Sequence of chain 1.A:
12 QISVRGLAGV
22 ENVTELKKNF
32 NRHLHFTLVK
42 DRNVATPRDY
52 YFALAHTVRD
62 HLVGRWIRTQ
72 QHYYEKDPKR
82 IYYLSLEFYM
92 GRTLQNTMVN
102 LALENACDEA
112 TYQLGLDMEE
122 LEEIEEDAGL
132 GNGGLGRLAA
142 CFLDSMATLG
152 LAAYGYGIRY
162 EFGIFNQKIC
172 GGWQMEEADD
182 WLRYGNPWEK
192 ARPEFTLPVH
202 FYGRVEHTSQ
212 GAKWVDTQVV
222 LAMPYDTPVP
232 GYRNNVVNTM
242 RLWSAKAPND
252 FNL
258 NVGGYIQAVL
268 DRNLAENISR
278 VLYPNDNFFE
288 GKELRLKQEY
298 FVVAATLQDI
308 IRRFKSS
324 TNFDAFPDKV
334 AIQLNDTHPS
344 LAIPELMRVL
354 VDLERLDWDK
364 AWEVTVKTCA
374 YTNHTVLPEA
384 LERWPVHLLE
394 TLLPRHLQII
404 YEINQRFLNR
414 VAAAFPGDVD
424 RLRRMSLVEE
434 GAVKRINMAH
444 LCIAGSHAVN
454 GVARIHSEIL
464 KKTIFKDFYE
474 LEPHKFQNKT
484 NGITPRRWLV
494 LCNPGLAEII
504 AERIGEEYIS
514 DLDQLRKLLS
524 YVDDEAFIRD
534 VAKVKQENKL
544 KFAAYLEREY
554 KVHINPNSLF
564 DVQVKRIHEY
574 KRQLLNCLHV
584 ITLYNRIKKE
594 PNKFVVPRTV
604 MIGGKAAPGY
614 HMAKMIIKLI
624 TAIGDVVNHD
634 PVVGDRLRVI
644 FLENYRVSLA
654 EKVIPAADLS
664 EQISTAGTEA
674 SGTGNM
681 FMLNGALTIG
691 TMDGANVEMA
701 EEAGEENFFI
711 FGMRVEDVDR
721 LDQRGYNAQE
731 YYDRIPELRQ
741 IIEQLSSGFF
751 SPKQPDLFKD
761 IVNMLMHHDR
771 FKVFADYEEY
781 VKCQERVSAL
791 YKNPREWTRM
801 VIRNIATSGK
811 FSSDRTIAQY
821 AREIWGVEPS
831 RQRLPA

Binding-site contacts:
Ligand atom C4 contacts residue GLY675 of chain 1.A at 3.7 Å.
Ligand atom O2 contacts residue TYR573 of chain 1.A at 3.0 Å (h-bond).
Ligand atom C6 contacts residue ASN484 of chain 1.A at 3.3 Å.
Ligand atom C11 contacts residue ASN284 of chain 1.A at 3.5 Å.
Ligand atom C16 contacts residue ASN133 of chain 1.A at 3.6 Å.
Ligand atom O3 contacts residue ALA673 of chain 1.A at 3.3 Å (h-bond).
Ligand atom C8 contacts residue ASN284 of chain 1.A at 3.5 Å.
Ligand atom C16 contacts residue GLU88 of chain 1.A at 2.7 Å.
Ligand atom C11 contacts residue PHE285 of chain 1.A at 3.4 Å (hydrophobic).
Ligand atom C15 contacts residue ASN282 of chain 1.A at 3.5 Å.
Ligand atom C9 contacts residue ASN284 of chain 1.A at 3.3 Å.
Ligand atom N2 contacts residue ASN284 of chain 1.A at 3.7 Å.
Ligand atom C17 contacts residue GLU88 of chain 1.A at 3.7 Å.
Ligand atom O6 contacts residue ASN484 of chain 1.A at 2.8 Å (h-bond).
Ligand atom C12 contacts residue PHE285 of chain 1.A at 3.5 Å (hydrophobic).
Ligand atom C1 contacts residue HIS377 of chain 1.A at 3.7 Å.
Ligand atom C6 contacts residue HIS377 of chain 1.A at 3.5 Å.
Ligand atom C3 contacts residue GLY675 of chain 1.A at 3.7 Å.
Ligand atom O6 contacts residue HIS377 of chain 1.A at 2.7 Å (h-bond).
Ligand atom O4 contacts residue GLY675 of chain 1.A at 2.8 Å (h-bond).
Ligand atom O3 contacts residue GLU672 of chain 1.A at 2.7 Å (salt-bridge).
Ligand atom O3 contacts residue GLY675 of chain 1.A at 2.9 Å (h-bond).
Ligand atom C14 contacts residue ASN282 of chain 1.A at 3.2 Å.
Ligand atom O5 contacts residue HIS377 of chain 1.A at 3.6 Å (h-bond).
Ligand atom C15 contacts residue ARG292 of chain 1.A at 3.5 Å.
Ligand atom C15 contacts residue GLU88 of chain 1.A at 3.5 Å.
Ligand atom O2 contacts residue ASN284 of chain 1.A at 3.6 Å.
Ligand atom C3 contacts residue GLU672 of chain 1.A at 3.3 Å.
Ligand atom C2 contacts residue GLU672 of chain 1.A at 3.7 Å.
Ligand atom O8 contacts residue THR378 of chain 1.A at 3.5 Å.
Ligand atom O4 contacts residue SER674 of chain 1.A at 3.7 Å.
Ligand atom C2 contacts residue HIS377 of chain 1.A at 3.3 Å.
Ligand atom O2 contacts residue GLU672 of chain 1.A at 3.0 Å (salt-bridge).
Ligand atom O3 contacts residue SER674 of chain 1.A at 2.9 Å (h-bond).
Ligand atom O4 contacts residue ASN484 of chain 1.A at 3.5 Å (h-bond).
Ligand atom C10 contacts residue ASN284 of chain 1.A at 3.1 Å.
Ligand atom N1 contacts residue HIS377 of chain 1.A at 3.3 Å (h-bond).
Ligand atom C6 contacts residue GLY135 of chain 1.A at 3.7 Å.
Ligand atom C13 contacts residue ASN282 of chain 1.A at 3.4 Å.
Ligand atom C7 contacts residue ASN284 of chain 1.A at 3.6 Å.

A small-molecule ligand and the protein it binds are described below.
Small molecule (SMILES): O=C(Nc1cccc2ccccc12)C(=O)N[C@@H]1O[C@H](CO)[C@@H](O)[C@H](O)[C@H]1O